The protein below binds the small molecule below.
Small molecule (SMILES): CC(=O)N[C@H]1[C@H](O[C@H]2[C@H](O)[C@@H](NC(C)=O)CO[C@@H]2CO)O[C@H](CO)[C@@H](O)[C@@H]1O

Sequence of chain 1.A:
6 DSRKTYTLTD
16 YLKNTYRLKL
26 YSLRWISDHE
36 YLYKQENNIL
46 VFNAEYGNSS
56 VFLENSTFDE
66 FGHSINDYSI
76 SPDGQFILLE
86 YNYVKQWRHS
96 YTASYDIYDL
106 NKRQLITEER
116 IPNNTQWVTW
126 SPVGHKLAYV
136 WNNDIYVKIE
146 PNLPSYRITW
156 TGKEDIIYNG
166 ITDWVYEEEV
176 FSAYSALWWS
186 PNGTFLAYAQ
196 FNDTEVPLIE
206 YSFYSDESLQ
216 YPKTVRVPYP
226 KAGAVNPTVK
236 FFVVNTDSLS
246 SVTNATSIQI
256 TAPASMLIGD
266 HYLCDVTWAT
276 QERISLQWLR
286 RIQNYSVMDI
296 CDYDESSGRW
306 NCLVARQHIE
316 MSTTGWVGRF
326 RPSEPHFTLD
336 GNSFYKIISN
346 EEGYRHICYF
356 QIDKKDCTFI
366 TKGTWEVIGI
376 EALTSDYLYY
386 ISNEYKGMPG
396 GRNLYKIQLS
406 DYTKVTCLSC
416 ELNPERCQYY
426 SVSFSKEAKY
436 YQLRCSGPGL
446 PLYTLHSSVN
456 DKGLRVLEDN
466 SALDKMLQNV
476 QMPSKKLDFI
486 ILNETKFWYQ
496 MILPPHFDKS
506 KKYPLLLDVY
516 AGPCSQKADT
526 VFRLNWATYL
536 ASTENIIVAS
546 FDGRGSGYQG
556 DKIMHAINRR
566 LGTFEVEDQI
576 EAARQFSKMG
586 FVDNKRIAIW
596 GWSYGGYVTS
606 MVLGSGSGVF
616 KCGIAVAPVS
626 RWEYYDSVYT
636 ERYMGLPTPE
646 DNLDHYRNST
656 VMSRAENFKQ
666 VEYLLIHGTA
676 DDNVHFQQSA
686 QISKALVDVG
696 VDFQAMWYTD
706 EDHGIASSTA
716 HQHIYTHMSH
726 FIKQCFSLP

Binding-site contacts:
Ligand atom C2 contacts residue ASN187 of chain 1.A at 2.4 Å.
Ligand atom O6 contacts residue GLU277 of chain 1.A at 2.5 Å (salt-bridge).
Ligand atom C6 contacts residue THR189 of chain 1.A at 4.5 Å.
Ligand atom C6 contacts residue GLN276 of chain 1.A at 3.9 Å.
Ligand atom C1 contacts residue GLN276 of chain 1.A at 4.1 Å.
Ligand atom C5 contacts residue THR189 of chain 1.A at 3.5 Å.
Ligand atom C4 contacts residue ASN187 of chain 1.A at 4.2 Å.
Ligand atom C8 contacts residue TYR298 of chain 1.A at 3.6 Å (hydrophobic).
Ligand atom O5 contacts residue THR189 of chain 1.A at 3.6 Å.
Ligand atom C5 contacts residue ASN187 of chain 1.A at 3.6 Å.
Ligand atom O4 contacts residue GLU300 of chain 1.A at 3.8 Å.
Ligand atom N2 contacts residue THR189 of chain 1.A at 3.9 Å.
Ligand atom C1 contacts residue ASN187 of chain 1.A at 1.4 Å.
Ligand atom C5 contacts residue GLN276 of chain 1.A at 4.4 Å.
Ligand atom C7 contacts residue ASN240 of chain 1.A at 4.4 Å.
Ligand atom C2 contacts residue THR189 of chain 1.A at 3.9 Å.
Ligand atom C3 contacts residue ASN187 of chain 1.A at 3.8 Å.
Ligand atom O7 contacts residue THR189 of chain 1.A at 4.4 Å.
Ligand atom O6 contacts residue GLN276 of chain 1.A at 3.7 Å.
Ligand atom C7 contacts residue ASN187 of chain 1.A at 3.2 Å.
Ligand atom C3 contacts residue GLU300 of chain 1.A at 3.5 Å.
Ligand atom O7 contacts residue ASN240 of chain 1.A at 4.0 Å.
Ligand atom O7 contacts residue ASN187 of chain 1.A at 3.5 Å (h-bond).
Ligand atom C8 contacts residue PHE190 of chain 1.A at 3.8 Å (hydrophobic).
Ligand atom N2 contacts residue GLU277 of chain 1.A at 4.1 Å.
Ligand atom C6 contacts residue GLU277 of chain 1.A at 3.2 Å.
Ligand atom O3 contacts residue GLU300 of chain 1.A at 3.5 Å (salt-bridge).
Ligand atom C3 contacts residue THR189 of chain 1.A at 3.9 Å.
Ligand atom N2 contacts residue ASN187 of chain 1.A at 2.8 Å (h-bond).
Ligand atom C1 contacts residue GLU277 of chain 1.A at 4.4 Å.
Ligand atom O5 contacts residue ASN187 of chain 1.A at 2.4 Å (h-bond).
Ligand atom O5 contacts residue GLN276 of chain 1.A at 3.6 Å.
Ligand atom C8 contacts residue ASN240 of chain 1.A at 3.8 Å.
Ligand atom C4 contacts residue THR189 of chain 1.A at 4.2 Å.
Ligand atom C1 contacts residue THR189 of chain 1.A at 3.2 Å.
Ligand atom C8 contacts residue ASN187 of chain 1.A at 4.3 Å.
Ligand atom C4 contacts residue GLU300 of chain 1.A at 4.3 Å.